Sequence of chain 3.E:
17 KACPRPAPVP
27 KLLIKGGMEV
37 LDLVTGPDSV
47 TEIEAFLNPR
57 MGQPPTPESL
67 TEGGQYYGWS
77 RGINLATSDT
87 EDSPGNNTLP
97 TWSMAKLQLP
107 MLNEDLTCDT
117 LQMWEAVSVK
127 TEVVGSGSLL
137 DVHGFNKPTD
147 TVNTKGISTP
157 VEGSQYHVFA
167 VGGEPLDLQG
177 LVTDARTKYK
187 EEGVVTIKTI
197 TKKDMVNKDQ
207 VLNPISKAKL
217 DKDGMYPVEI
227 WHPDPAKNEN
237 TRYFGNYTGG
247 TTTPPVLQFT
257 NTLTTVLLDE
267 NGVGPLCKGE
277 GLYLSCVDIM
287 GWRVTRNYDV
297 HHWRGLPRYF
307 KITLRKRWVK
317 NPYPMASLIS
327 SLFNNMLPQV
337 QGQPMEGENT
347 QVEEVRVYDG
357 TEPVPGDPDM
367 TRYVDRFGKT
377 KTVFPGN

Sequence of chain 3.A:
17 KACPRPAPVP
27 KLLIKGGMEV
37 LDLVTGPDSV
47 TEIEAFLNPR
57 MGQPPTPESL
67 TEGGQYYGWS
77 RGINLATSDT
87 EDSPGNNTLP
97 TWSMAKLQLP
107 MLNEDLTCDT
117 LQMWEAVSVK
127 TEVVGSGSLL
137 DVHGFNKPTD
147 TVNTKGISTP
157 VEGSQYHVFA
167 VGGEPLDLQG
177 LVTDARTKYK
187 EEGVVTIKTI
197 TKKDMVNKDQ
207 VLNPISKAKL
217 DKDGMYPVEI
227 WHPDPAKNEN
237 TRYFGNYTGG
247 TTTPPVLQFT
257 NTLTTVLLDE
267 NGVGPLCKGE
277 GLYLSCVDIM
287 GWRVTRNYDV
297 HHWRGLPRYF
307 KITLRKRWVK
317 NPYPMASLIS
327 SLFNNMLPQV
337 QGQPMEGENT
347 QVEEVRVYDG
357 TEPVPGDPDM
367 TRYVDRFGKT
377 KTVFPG

This protein binds this small molecule.
Small molecule (SMILES): CC(=O)N[C@@H]1[C@@H](O[C@@H]2O[C@H](CO)[C@H](O)[C@H](O[C@]3(C(=O)O)C[C@H](O)[C@@H](NC(C)=O)[C@H]([C@H](O)[C@H](O)CO)O3)[C@H]2O)[C@H](O)[C@@H](CO[C@]2(C(=O)O)C[C@H](O)[C@@H](NC(C)=O)[C@H]([C@H](O)[C@H](O)CO)O2)O[C@H]1O

Binding-site contacts:
Ligand atom N5 contacts residue TYR72 of chain 3.E at 3.1 Å (h-bond).
Ligand atom O3 contacts residue GLY78 of chain 3.E at 3.6 Å.
Ligand atom O4 contacts residue ILE79 of chain 3.E at 3.5 Å (h-bond).
Ligand atom O1A contacts residue TYR72 of chain 3.E at 3.5 Å.
Ligand atom C6 contacts residue TYR72 of chain 3.E at 3.3 Å (hydrophobic).
Ligand atom O1B contacts residue SER89 of chain 3.E at 4.1 Å.
Ligand atom O1B contacts residue ARG77 of chain 3.E at 2.8 Å (salt-bridge).
Ligand atom C4 contacts residue GLY78 of chain 3.E at 3.3 Å.
Ligand atom O4 contacts residue THR291 of chain 3.E at 3.4 Å.
Ligand atom O4 contacts residue GLY78 of chain 3.E at 3.0 Å.
Ligand atom O1A contacts residue ARG77 of chain 3.E at 3.1 Å (salt-bridge).
Ligand atom C5 contacts residue TYR72 of chain 3.E at 3.4 Å (hydrophobic).
Ligand atom C4 contacts residue HIS298 of chain 3.E at 3.6 Å.
Ligand atom C4 contacts residue TYR72 of chain 3.E at 3.4 Å (hydrophobic).
Ligand atom C8 contacts residue ARG77 of chain 3.E at 4.2 Å.
Ligand atom C8 contacts residue TYR72 of chain 3.E at 4.1 Å (hydrophobic).
Ligand atom O4 contacts residue HIS298 of chain 3.E at 3.0 Å (h-bond).
Ligand atom C5 contacts residue ASN93 of chain 3.E at 4.1 Å.
Ligand atom O4 contacts residue VAL296 of chain 3.E at 4.0 Å.
Ligand atom C1 contacts residue GLY78 of chain 3.E at 4.0 Å.
Ligand atom O4 contacts residue TYR72 of chain 3.E at 4.2 Å.
Ligand atom O1B contacts residue ASN80 of chain 3.E at 4.2 Å.
Ligand atom C1 contacts residue TYR72 of chain 3.E at 3.8 Å (hydrophobic).
Ligand atom C2 contacts residue GLY78 of chain 3.E at 4.1 Å.
Ligand atom O6 contacts residue ASN93 of chain 3.E at 3.5 Å (h-bond).
Ligand atom O8 contacts residue TYR72 of chain 3.E at 3.5 Å (h-bond).
Ligand atom O1A contacts residue SER89 of chain 3.E at 3.4 Å (h-bond).
Ligand atom C6 contacts residue ASN93 of chain 3.E at 3.4 Å.
Ligand atom O1A contacts residue GLY78 of chain 3.E at 3.3 Å (h-bond).
Ligand atom C1 contacts residue SER89 of chain 3.E at 4.2 Å.
Ligand atom O10 contacts residue THR291 of chain 3.E at 3.8 Å.
Ligand atom C1 contacts residue ARG77 of chain 3.E at 3.4 Å.
Ligand atom O1B contacts residue TYR72 of chain 3.E at 3.8 Å.
Ligand atom C7 contacts residue TYR72 of chain 3.E at 3.9 Å (hydrophobic).
Ligand atom C3 contacts residue GLY78 of chain 3.E at 4.0 Å.
Ligand atom O10 contacts residue ASN293 of chain 3.E at 3.9 Å.
Ligand atom C3 contacts residue GLY78 of chain 3.E at 4.0 Å.
Ligand atom C3 contacts residue VAL296 of chain 3.E at 3.7 Å (hydrophobic).
Ligand atom C3 contacts residue HIS298 of chain 3.E at 3.8 Å.
Ligand atom C11 contacts residue ASP85 of chain 3.A at 3.8 Å.